Sequence of chain 1.B:
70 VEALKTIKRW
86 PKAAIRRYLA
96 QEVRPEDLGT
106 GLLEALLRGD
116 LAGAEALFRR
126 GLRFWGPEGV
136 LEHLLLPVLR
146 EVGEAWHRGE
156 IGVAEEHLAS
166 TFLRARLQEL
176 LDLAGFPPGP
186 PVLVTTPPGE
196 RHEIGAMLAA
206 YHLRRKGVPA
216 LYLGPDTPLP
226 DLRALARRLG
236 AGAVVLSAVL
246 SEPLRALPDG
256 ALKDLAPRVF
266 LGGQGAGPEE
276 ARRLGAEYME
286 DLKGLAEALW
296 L

Sequence of chain 1.A:
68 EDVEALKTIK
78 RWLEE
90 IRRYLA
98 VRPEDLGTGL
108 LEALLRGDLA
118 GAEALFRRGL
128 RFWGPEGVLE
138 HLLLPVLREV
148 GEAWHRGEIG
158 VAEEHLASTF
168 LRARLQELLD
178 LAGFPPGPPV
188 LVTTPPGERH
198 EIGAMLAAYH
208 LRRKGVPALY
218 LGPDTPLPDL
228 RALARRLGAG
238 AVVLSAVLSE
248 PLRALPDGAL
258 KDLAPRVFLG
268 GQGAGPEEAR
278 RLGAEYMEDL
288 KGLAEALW

Binding-site contacts:
Ligand atom C2 contacts residue ASP221 of chain 1.A at 3.3 Å.
Ligand atom C1' contacts residue GLU161 of chain 1.B at 3.6 Å.
Ligand atom C4' contacts residue GLU161 of chain 1.B at 4.1 Å.
Ligand atom O4' contacts residue B121 of chain 1.K at 3.3 Å.
Ligand atom C6 contacts residue PRO223 of chain 1.A at 3.6 Å (hydrophobic).
Ligand atom C6 contacts residue B121 of chain 1.K at 4.1 Å.
Ligand atom C5 contacts residue VAL158 of chain 1.B at 4.0 Å (hydrophobic).
Ligand atom C3' contacts residue GLU161 of chain 1.B at 4.1 Å.
Ligand atom C8 contacts residue TRP151 of chain 1.B at 3.5 Å (hydrophobic).
Ligand atom C5 contacts residue B121 of chain 1.K at 3.6 Å.
Ligand atom C5' contacts residue B121 of chain 1.K at 2.0 Å.
Ligand atom C8 contacts residue B121 of chain 1.K at 3.5 Å.
Ligand atom O3' contacts residue GLU161 of chain 1.B at 3.2 Å.
Ligand atom N6 contacts residue PRO223 of chain 1.A at 3.7 Å.
Ligand atom N7 contacts residue VAL158 of chain 1.B at 4.0 Å.
Ligand atom O2' contacts residue VAL158 of chain 1.B at 3.5 Å.
Ligand atom C8 contacts residue VAL158 of chain 1.B at 3.9 Å (hydrophobic).
Ligand atom C1' contacts residue B121 of chain 1.K at 3.7 Å.
Ligand atom N7 contacts residue B121 of chain 1.K at 3.5 Å.
Ligand atom N3 contacts residue B121 of chain 1.K at 3.9 Å.
Ligand atom O3' contacts residue TRP151 of chain 1.B at 3.5 Å.
Ligand atom C2' contacts residue VAL158 of chain 1.B at 4.1 Å (hydrophobic).
Ligand atom C2 contacts residue VAL158 of chain 1.B at 3.7 Å (hydrophobic).
Ligand atom N9 contacts residue B121 of chain 1.K at 3.9 Å.
Ligand atom C3' contacts residue TRP151 of chain 1.B at 3.4 Å (hydrophobic).
Ligand atom N3 contacts residue HIS162 of chain 1.B at 3.4 Å.
Ligand atom N1 contacts residue PRO223 of chain 1.A at 3.5 Å.
Ligand atom O2' contacts residue GLU161 of chain 1.B at 2.5 Å (salt-bridge).
Ligand atom C2' contacts residue TRP151 of chain 1.B at 3.5 Å (hydrophobic).
Ligand atom O2' contacts residue TRP151 of chain 1.B at 3.9 Å.
Ligand atom C2 contacts residue PRO223 of chain 1.A at 4.0 Å (hydrophobic).
Ligand atom N3 contacts residue VAL158 of chain 1.B at 3.3 Å.
Ligand atom N9 contacts residue VAL158 of chain 1.B at 3.9 Å.
Ligand atom C2 contacts residue HIS162 of chain 1.B at 3.9 Å.
Ligand atom C4 contacts residue VAL158 of chain 1.B at 3.5 Å (hydrophobic).
Ligand atom C4 contacts residue B121 of chain 1.K at 3.9 Å.
Ligand atom C4' contacts residue B121 of chain 1.K at 3.1 Å.
Ligand atom C1' contacts residue VAL158 of chain 1.B at 4.0 Å (hydrophobic).
Ligand atom N1 contacts residue ASP221 of chain 1.A at 3.8 Å.
Ligand atom C2' contacts residue GLU161 of chain 1.B at 3.5 Å.

This protein binds this small molecule.
Small molecule (SMILES): C[C@H]1O[C@@H](n2cnc3c(N)ncnc32)[C@H](O)[C@@H]1O